Binding-site contacts:
Ligand atom N2 contacts residue ASN26 of chain 1.B at 2.9 Å (h-bond).
Ligand atom C1 contacts residue ASN26 of chain 1.B at 1.5 Å.
Ligand atom C4 contacts residue ASN26 of chain 1.B at 4.4 Å.
Ligand atom C2 contacts residue ASN26 of chain 1.B at 2.5 Å.
Ligand atom O7 contacts residue ASN26 of chain 1.B at 3.8 Å.
Ligand atom C3 contacts residue ASN26 of chain 1.B at 3.9 Å.
Ligand atom C7 contacts residue ASN26 of chain 1.B at 3.5 Å.
Ligand atom O5 contacts residue ASN26 of chain 1.B at 2.5 Å (h-bond).
Ligand atom C5 contacts residue ASN26 of chain 1.B at 3.8 Å.

The small molecule below binds the protein below.
Small molecule (SMILES): CC(=O)N[C@@H]1[C@@H](O)[C@H](O)[C@@H](CO)O[C@H]1O

Sequence of chain 1.B:
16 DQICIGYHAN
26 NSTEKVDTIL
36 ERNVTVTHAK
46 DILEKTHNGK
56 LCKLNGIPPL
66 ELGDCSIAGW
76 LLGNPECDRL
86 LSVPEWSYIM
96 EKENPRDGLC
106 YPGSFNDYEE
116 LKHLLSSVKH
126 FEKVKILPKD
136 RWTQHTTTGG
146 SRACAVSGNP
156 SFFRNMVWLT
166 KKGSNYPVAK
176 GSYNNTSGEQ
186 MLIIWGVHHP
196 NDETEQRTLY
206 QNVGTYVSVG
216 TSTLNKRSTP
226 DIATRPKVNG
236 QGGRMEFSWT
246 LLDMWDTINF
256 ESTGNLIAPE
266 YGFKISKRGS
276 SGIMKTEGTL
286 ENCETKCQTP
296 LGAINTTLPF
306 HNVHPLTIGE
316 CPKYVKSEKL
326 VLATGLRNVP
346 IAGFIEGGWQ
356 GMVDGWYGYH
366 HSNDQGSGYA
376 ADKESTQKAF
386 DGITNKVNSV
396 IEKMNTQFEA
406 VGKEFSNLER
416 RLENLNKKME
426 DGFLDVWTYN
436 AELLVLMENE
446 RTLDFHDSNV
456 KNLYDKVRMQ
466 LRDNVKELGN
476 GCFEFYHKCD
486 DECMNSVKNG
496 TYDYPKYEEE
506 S